Sequence of chain 2.C:
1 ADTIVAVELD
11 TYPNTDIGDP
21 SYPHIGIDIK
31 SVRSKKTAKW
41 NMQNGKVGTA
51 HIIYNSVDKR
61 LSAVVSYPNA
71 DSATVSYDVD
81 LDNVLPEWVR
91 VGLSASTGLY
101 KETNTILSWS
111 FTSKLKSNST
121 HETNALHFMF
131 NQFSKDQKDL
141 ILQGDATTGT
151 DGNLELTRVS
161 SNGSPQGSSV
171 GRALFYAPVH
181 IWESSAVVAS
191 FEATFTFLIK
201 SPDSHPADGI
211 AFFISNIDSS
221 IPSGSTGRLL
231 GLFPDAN

Binding-site contacts:
Ligand atom O8 contacts residue ARG228 of chain 2.C at 3.3 Å (salt-bridge).
Ligand atom O2 contacts residue GLY98 of chain 2.C at 3.5 Å.
Ligand atom C3 contacts residue THR15 of chain 2.C at 3.9 Å.
Ligand atom C8 contacts residue ASP16 of chain 2.C at 3.5 Å.
Ligand atom O3 contacts residue THR15 of chain 2.C at 3.0 Å (h-bond).
Ligand atom O4 contacts residue TYR100 of chain 2.C at 3.8 Å.
Ligand atom O3 contacts residue ASN14 of chain 2.C at 3.5 Å.
Ligand atom O4 contacts residue ARG228 of chain 2.C at 3.3 Å (salt-bridge).
Ligand atom O6 contacts residue ASP208 of chain 2.C at 2.8 Å (salt-bridge).
Ligand atom O6 contacts residue LEU99 of chain 2.C at 3.1 Å (h-bond).
Ligand atom O4 contacts residue ASN14 of chain 2.C at 3.2 Å (h-bond).
Ligand atom O4 contacts residue THR15 of chain 2.C at 2.8 Å (h-bond).
Ligand atom C3 contacts residue PRO13 of chain 2.C at 3.5 Å (hydrophobic).
Ligand atom C2 contacts residue PRO13 of chain 2.C at 3.9 Å (hydrophobic).
Ligand atom C6 contacts residue LEU99 of chain 2.C at 3.9 Å (hydrophobic).
Ligand atom O4 contacts residue ASP16 of chain 2.C at 3.0 Å (salt-bridge).
Ligand atom O8 contacts residue ASP16 of chain 2.C at 2.7 Å (salt-bridge).
Ligand atom O5 contacts residue LEU99 of chain 2.C at 3.0 Å (h-bond).
Ligand atom O2 contacts residue GLY227 of chain 2.C at 3.9 Å.
Ligand atom O3 contacts residue TYR12 of chain 2.C at 3.4 Å (h-bond).
Ligand atom C6 contacts residue TYR100 of chain 2.C at 3.7 Å (hydrophobic).
Ligand atom C6 contacts residue ASP208 of chain 2.C at 3.6 Å.
Ligand atom C6 contacts residue ALA207 of chain 2.C at 3.8 Å (hydrophobic).
Ligand atom C1 contacts residue TYR12 of chain 2.C at 3.6 Å (hydrophobic).
Ligand atom O6 contacts residue TYR100 of chain 2.C at 3.2 Å (h-bond).
Ligand atom O3 contacts residue GLY227 of chain 2.C at 3.7 Å.
Ligand atom C4 contacts residue THR15 of chain 2.C at 3.5 Å.
Ligand atom O4 contacts residue ASP208 of chain 2.C at 2.7 Å (salt-bridge).
Ligand atom O3 contacts residue ARG228 of chain 2.C at 3.0 Å (salt-bridge).
Ligand atom O6 contacts residue GLY98 of chain 2.C at 3.4 Å.
Ligand atom O4 contacts residue TYR12 of chain 2.C at 2.7 Å (h-bond).
Ligand atom C4 contacts residue TYR12 of chain 2.C at 3.8 Å (hydrophobic).
Ligand atom C6 contacts residue LEU99 of chain 2.C at 3.7 Å (hydrophobic).
Ligand atom C1 contacts residue LEU99 of chain 2.C at 3.8 Å (hydrophobic).
Ligand atom C4 contacts residue ARG228 of chain 2.C at 3.7 Å.
Ligand atom O6 contacts residue ALA207 of chain 2.C at 3.3 Å.
Ligand atom C2 contacts residue TYR12 of chain 2.C at 3.4 Å (hydrophobic).
Ligand atom C4 contacts residue ASP208 of chain 2.C at 3.5 Å.
Ligand atom C3 contacts residue ARG228 of chain 2.C at 3.9 Å.
Ligand atom O3 contacts residue PRO13 of chain 2.C at 2.6 Å (h-bond).

A protein and the small-molecule ligand that binds it are described below.
Small molecule (SMILES): CO[C@H]1O[C@H](CO[C@H]2O[C@H](CO)[C@@H](O)[C@H](O)[C@@H]2O)[C@@H](O)[C@H](O[C@H]2O[C@H](CO)[C@@H](O)[C@H](O)[C@@H]2O)[C@@H]1CCO